Sequence of chain 1.C:
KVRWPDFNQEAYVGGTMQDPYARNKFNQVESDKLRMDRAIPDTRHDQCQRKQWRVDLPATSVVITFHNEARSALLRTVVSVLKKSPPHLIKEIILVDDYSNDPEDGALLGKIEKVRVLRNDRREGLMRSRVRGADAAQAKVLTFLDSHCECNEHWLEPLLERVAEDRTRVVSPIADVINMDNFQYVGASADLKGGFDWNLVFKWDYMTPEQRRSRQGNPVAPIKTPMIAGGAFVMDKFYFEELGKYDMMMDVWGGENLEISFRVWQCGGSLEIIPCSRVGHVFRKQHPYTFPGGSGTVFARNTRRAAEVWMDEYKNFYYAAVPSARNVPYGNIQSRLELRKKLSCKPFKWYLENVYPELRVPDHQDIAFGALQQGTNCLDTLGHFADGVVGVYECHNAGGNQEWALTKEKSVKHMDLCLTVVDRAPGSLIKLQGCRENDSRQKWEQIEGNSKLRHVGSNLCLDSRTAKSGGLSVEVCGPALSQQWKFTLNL

Binding-site contacts:
Ligand atom O1A contacts residue ARG362 of chain 1.C at 2.9 Å (salt-bridge).
Ligand atom O5B contacts residue TYR367 of chain 1.C at 3.4 Å (h-bond).
Ligand atom PA contacts residue MN1 of chain 1.K at 3.2 Å.
Ligand atom C6' contacts residue TRP331 of chain 1.C at 3.2 Å (hydrophobic).
Ligand atom O4' contacts residue GLU334 of chain 1.C at 2.6 Å (salt-bridge).
Ligand atom O2A contacts residue ASP224 of chain 1.C at 3.3 Å (salt-bridge).
Ligand atom O1B contacts residue TRP331 of chain 1.C at 3.2 Å (h-bond).
Ligand atom O4' contacts residue ALA307 of chain 1.C at 3.1 Å (h-bond).
Ligand atom O7' contacts residue ALA307 of chain 1.C at 3.0 Å.
Ligand atom C5' contacts residue TRP331 of chain 1.C at 3.1 Å (hydrophobic).
Ligand atom C4' contacts residue GLU334 of chain 1.C at 3.3 Å.
Ligand atom O2B contacts residue MN1 of chain 1.K at 2.2 Å.
Ligand atom O3' contacts residue GLY308 of chain 1.C at 3.1 Å.
Ligand atom O3' contacts residue GLY309 of chain 1.C at 2.5 Å.
Ligand atom C4 contacts residue ARG201 of chain 1.C at 3.3 Å.
Ligand atom O1A contacts residue TYR367 of chain 1.C at 2.6 Å (h-bond).
Ligand atom O3A contacts residue TRP331 of chain 1.C at 3.2 Å (h-bond).
Ligand atom C5B contacts residue ASP224 of chain 1.C at 3.4 Å.
Ligand atom O6' contacts residue GLY332 of chain 1.C at 3.0 Å (h-bond).
Ligand atom N3 contacts residue ASP176 of chain 1.C at 2.9 Å (salt-bridge).
Ligand atom O2A contacts residue HIS226 of chain 1.C at 2.8 Å.
Ligand atom O3B contacts residue THR143 of chain 1.C at 2.6 Å (h-bond).
Ligand atom PB contacts residue MN1 of chain 1.K at 3.2 Å.
Ligand atom O3A contacts residue MN1 of chain 1.K at 3.4 Å.
Ligand atom O3' contacts residue ASP224 of chain 1.C at 3.1 Å (salt-bridge).
Ligand atom O7' contacts residue GLY309 of chain 1.C at 2.9 Å (h-bond).
Ligand atom C43 contacts residue ALA310 of chain 1.C at 3.1 Å (hydrophobic).
Ligand atom O2 contacts residue THR143 of chain 1.C at 3.1 Å.
Ligand atom O4 contacts residue GLY203 of chain 1.C at 3.4 Å.
Ligand atom O3' contacts residue ARG208 of chain 1.C at 3.1 Å (salt-bridge).
Ligand atom C43 contacts residue VAL357 of chain 1.C at 3.2 Å (hydrophobic).
Ligand atom O2A contacts residue MN1 of chain 1.K at 2.0 Å.
Ligand atom O4 contacts residue ASP176 of chain 1.C at 3.1 Å (salt-bridge).
Ligand atom C6' contacts residue GLU334 of chain 1.C at 3.4 Å.
Ligand atom O4 contacts residue ARG201 of chain 1.C at 2.5 Å (salt-bridge).
Ligand atom O4B contacts residue LEU204 of chain 1.C at 3.3 Å.
Ligand atom O2' contacts residue SER225 of chain 1.C at 3.3 Å (h-bond).
Ligand atom C41 contacts residue HIS359 of chain 1.C at 3.1 Å.
Ligand atom O3B contacts residue SER225 of chain 1.C at 3.2 Å (h-bond).
Ligand atom O6' contacts residue GLU334 of chain 1.C at 2.6 Å (salt-bridge).

This protein binds this small molecule.
Small molecule (SMILES): C#CCCCC(=O)N[C@H]1[C@@H](OP(=O)(O)OP(=O)(O)OC[C@H]2O[C@@H](n3ccc(=O)[nH]c3=O)[C@H](O)[C@@H]2O)O[C@H](CO)[C@H](O)[C@@H]1O